Sequence of chain 1.A:
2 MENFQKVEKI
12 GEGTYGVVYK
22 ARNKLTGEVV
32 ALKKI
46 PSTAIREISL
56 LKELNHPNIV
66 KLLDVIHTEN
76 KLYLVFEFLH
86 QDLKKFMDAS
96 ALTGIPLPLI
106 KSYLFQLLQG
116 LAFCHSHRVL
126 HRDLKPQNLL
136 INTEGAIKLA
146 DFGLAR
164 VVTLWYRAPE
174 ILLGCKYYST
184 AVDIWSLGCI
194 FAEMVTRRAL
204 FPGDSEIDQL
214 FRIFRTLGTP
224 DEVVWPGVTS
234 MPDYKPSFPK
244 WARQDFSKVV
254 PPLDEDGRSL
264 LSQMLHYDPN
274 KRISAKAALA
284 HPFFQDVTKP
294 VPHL

This small molecule binds to this protein.
Small molecule (SMILES): CC(=O)NS(=O)(=O)c1ccc(N/C=C2\C(=O)Nc3ccc4ncsc4c32)cc1

Binding-site contacts:
Ligand atom O4 contacts residue ALA32 of chain 1.A at 3.9 Å.
Ligand atom C18 contacts residue ASP87 of chain 1.A at 3.6 Å.
Ligand atom C9 contacts residue ALA32 of chain 1.A at 3.5 Å (hydrophobic).
Ligand atom C14 contacts residue ASP146 of chain 1.A at 3.7 Å.
Ligand atom C10 contacts residue ALA32 of chain 1.A at 3.7 Å (hydrophobic).
Ligand atom C4 contacts residue HIS85 of chain 1.A at 3.2 Å.
Ligand atom C13 contacts residue ASP146 of chain 1.A at 3.5 Å.
Ligand atom C7 contacts residue ILE11 of chain 1.A at 3.8 Å (hydrophobic).
Ligand atom O2 contacts residue HIS85 of chain 1.A at 3.7 Å.
Ligand atom C8 contacts residue LEU135 of chain 1.A at 3.4 Å (hydrophobic).
Ligand atom N4 contacts residue LYS34 of chain 1.A at 2.9 Å (salt-bridge).
Ligand atom C5 contacts residue LEU84 of chain 1.A at 3.2 Å (hydrophobic).
Ligand atom C10 contacts residue LEU135 of chain 1.A at 3.7 Å (hydrophobic).
Ligand atom C14 contacts residue LYS34 of chain 1.A at 3.6 Å.
Ligand atom N2 contacts residue ILE11 of chain 1.A at 3.5 Å.
Ligand atom C9 contacts residue GLU82 of chain 1.A at 3.7 Å.
Ligand atom C16 contacts residue LEU135 of chain 1.A at 3.6 Å (hydrophobic).
Ligand atom S1 contacts residue LYS90 of chain 1.A at 3.8 Å.
Ligand atom O3 contacts residue ASP87 of chain 1.A at 3.1 Å (salt-bridge).
Ligand atom C5 contacts residue HIS85 of chain 1.A at 3.8 Å.
Ligand atom O3 contacts residue LYS90 of chain 1.A at 3.3 Å.
Ligand atom O2 contacts residue LYS90 of chain 1.A at 3.7 Å.
Ligand atom C12 contacts residue PHE81 of chain 1.A at 3.8 Å (hydrophobic).
Ligand atom C7 contacts residue LEU135 of chain 1.A at 3.7 Å (hydrophobic).
Ligand atom N4 contacts residue ASP146 of chain 1.A at 2.7 Å (salt-bridge).
Ligand atom O4 contacts residue PHE83 of chain 1.A at 3.3 Å.
Ligand atom C12 contacts residue ASP146 of chain 1.A at 3.6 Å.
Ligand atom N3 contacts residue GLU82 of chain 1.A at 2.9 Å (salt-bridge).
Ligand atom N3 contacts residue ALA32 of chain 1.A at 3.2 Å.
Ligand atom C9 contacts residue LEU135 of chain 1.A at 3.3 Å (hydrophobic).
Ligand atom O4 contacts residue LEU84 of chain 1.A at 2.9 Å (h-bond).
Ligand atom C6 contacts residue LEU84 of chain 1.A at 3.6 Å (hydrophobic).
Ligand atom O4 contacts residue LEU135 of chain 1.A at 3.8 Å.
Ligand atom N3 contacts residue LEU135 of chain 1.A at 3.5 Å.
Ligand atom C12 contacts residue ALA145 of chain 1.A at 3.8 Å (hydrophobic).
Ligand atom C14 contacts residue VAL19 of chain 1.A at 3.8 Å (hydrophobic).
Ligand atom C11 contacts residue PHE81 of chain 1.A at 3.5 Å (hydrophobic).
Ligand atom O4 contacts residue GLU82 of chain 1.A at 3.7 Å.
Ligand atom O3 contacts residue GLN86 of chain 1.A at 3.5 Å.
Ligand atom N2 contacts residue LEU84 of chain 1.A at 3.4 Å (h-bond).